A small-molecule ligand and the protein it binds are described below.
Small molecule (SMILES): O=C([O-])C(=O)[O-]

Sequence of chain 1.C:
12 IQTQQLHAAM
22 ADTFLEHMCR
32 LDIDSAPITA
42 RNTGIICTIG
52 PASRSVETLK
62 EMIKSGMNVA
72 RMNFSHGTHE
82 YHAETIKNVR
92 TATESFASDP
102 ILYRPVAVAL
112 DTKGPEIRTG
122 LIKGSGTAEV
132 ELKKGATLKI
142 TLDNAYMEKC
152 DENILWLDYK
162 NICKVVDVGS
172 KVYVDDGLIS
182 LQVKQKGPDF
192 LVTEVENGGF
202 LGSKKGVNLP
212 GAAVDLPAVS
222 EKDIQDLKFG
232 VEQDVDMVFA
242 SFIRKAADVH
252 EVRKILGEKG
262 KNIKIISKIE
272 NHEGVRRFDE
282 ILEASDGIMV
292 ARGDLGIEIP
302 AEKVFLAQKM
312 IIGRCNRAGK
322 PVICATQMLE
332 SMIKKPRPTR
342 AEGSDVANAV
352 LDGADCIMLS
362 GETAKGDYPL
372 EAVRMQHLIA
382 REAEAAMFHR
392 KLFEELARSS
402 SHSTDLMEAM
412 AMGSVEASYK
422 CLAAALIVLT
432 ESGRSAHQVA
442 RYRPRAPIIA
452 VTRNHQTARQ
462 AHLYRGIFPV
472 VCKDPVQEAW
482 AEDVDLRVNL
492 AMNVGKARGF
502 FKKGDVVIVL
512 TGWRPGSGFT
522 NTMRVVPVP

Binding-site contacts:
Ligand atom O4 contacts residue ATP1 of chain 1.U at 2.9 Å (h-bond).
Ligand atom O4 contacts residue MG1 of chain 1.S at 2.0 Å.
Ligand atom O1 contacts residue ALA292 of chain 1.C at 3.6 Å.
Ligand atom O3 contacts residue ALA292 of chain 1.C at 3.9 Å.
Ligand atom O3 contacts residue ARG72 of chain 1.C at 3.5 Å (salt-bridge).
Ligand atom O4 contacts residue ALA292 of chain 1.C at 3.9 Å.
Ligand atom C2 contacts residue MG1 of chain 1.S at 2.7 Å.
Ligand atom O2 contacts residue ASP295 of chain 1.C at 3.2 Å (salt-bridge).
Ligand atom O2 contacts residue GLY294 of chain 1.C at 2.5 Å (h-bond).
Ligand atom O3 contacts residue ATP1 of chain 1.U at 3.1 Å (h-bond).
Ligand atom O4 contacts residue GLU271 of chain 1.C at 2.6 Å (salt-bridge).
Ligand atom C2 contacts residue ATP1 of chain 1.U at 3.5 Å.
Ligand atom C2 contacts residue THR327 of chain 1.C at 3.8 Å.
Ligand atom O1 contacts residue MG1 of chain 1.S at 4.0 Å.
Ligand atom O3 contacts residue GLU271 of chain 1.C at 3.4 Å (salt-bridge).
Ligand atom O1 contacts residue MET290 of chain 1.C at 4.1 Å.
Ligand atom C1 contacts residue ATP1 of chain 1.U at 3.4 Å.
Ligand atom O2 contacts residue ARG293 of chain 1.C at 3.6 Å (salt-bridge).
Ligand atom C1 contacts residue MG1 of chain 1.S at 2.7 Å.
Ligand atom O4 contacts residue ASP295 of chain 1.C at 2.3 Å (salt-bridge).
Ligand atom O1 contacts residue THR327 of chain 1.C at 2.9 Å (h-bond).
Ligand atom O2 contacts residue ALA292 of chain 1.C at 3.1 Å.
Ligand atom O4 contacts residue GLY294 of chain 1.C at 4.1 Å.
Ligand atom C1 contacts residue GLU271 of chain 1.C at 3.7 Å.
Ligand atom O3 contacts residue LYS269 of chain 1.C at 2.8 Å (salt-bridge).
Ligand atom O3 contacts residue MG1 of chain 1.S at 2.0 Å.
Ligand atom O1 contacts residue ATP1 of chain 1.U at 3.8 Å.
Ligand atom O2 contacts residue MG1 of chain 1.S at 4.0 Å.
Ligand atom C1 contacts residue THR327 of chain 1.C at 3.8 Å.
Ligand atom O3 contacts residue ASP295 of chain 1.C at 4.0 Å.
Ligand atom C2 contacts residue ASP295 of chain 1.C at 3.5 Å.
Ligand atom C2 contacts residue ALA292 of chain 1.C at 3.4 Å (hydrophobic).
Ligand atom C1 contacts residue ALA292 of chain 1.C at 3.4 Å (hydrophobic).
Ligand atom C2 contacts residue GLY294 of chain 1.C at 3.7 Å.
Ligand atom C1 contacts residue LYS269 of chain 1.C at 3.9 Å.
Ligand atom O1 contacts residue ARG72 of chain 1.C at 4.1 Å.
Ligand atom C2 contacts residue GLU271 of chain 1.C at 3.4 Å.
Ligand atom O1 contacts residue MET359 of chain 1.C at 4.0 Å.
Ligand atom O2 contacts residue THR327 of chain 1.C at 3.1 Å (h-bond).
Ligand atom C1 contacts residue ARG72 of chain 1.C at 4.1 Å.